Binding-site contacts:
Ligand atom C17 contacts residue ILE84 of chain 1.A at 3.8 Å (hydrophobic).
Ligand atom C20 contacts residue ALA72 of chain 1.A at 3.5 Å (hydrophobic).
Ligand atom C22 contacts residue LEU86 of chain 1.A at 3.9 Å (hydrophobic).
Ligand atom N1 contacts residue MET108 of chain 1.A at 2.9 Å (h-bond).
Ligand atom C6 contacts residue PHE107 of chain 1.A at 3.8 Å (hydrophobic).
Ligand atom C5 contacts residue MET164 of chain 1.A at 3.7 Å (hydrophobic).
Ligand atom C10 contacts residue LEU105 of chain 1.A at 3.5 Å (hydrophobic).
Ligand atom C17 contacts residue PHE176 of chain 1.A at 3.6 Å (hydrophobic).
Ligand atom C12 contacts residue ASP175 of chain 1.A at 3.8 Å.
Ligand atom N3 contacts residue ALA174 of chain 1.A at 3.7 Å.
Ligand atom N4 contacts residue ASP175 of chain 1.A at 3.6 Å (salt-bridge).
Ligand atom C contacts residue VAL35 of chain 1.A at 3.8 Å (hydrophobic).
Ligand atom C20 contacts residue PHE68 of chain 1.A at 3.1 Å (hydrophobic).
Ligand atom C8 contacts residue MET164 of chain 1.A at 3.6 Å (hydrophobic).
Ligand atom C4 contacts residue MET164 of chain 1.A at 3.8 Å (hydrophobic).
Ligand atom C2 contacts residue MET164 of chain 1.A at 3.6 Å (hydrophobic).
Ligand atom C6 contacts residue MET108 of chain 1.A at 3.6 Å (hydrophobic).
Ligand atom N1 contacts residue PHE107 of chain 1.A at 3.6 Å.
Ligand atom C4 contacts residue PRO106 of chain 1.A at 3.6 Å (hydrophobic).
Ligand atom C3 contacts residue MET164 of chain 1.A at 3.7 Å (hydrophobic).
Ligand atom C9 contacts residue ASP175 of chain 1.A at 3.6 Å.
Ligand atom C10 contacts residue ASP175 of chain 1.A at 3.5 Å.
Ligand atom O contacts residue LEU105 of chain 1.A at 3.2 Å.
Ligand atom N3 contacts residue LEU105 of chain 1.A at 3.9 Å.
Ligand atom O contacts residue ASP175 of chain 1.A at 3.2 Å (salt-bridge).
Ligand atom C1 contacts residue ASP175 of chain 1.A at 3.6 Å.
Ligand atom C22 contacts residue MET75 of chain 1.A at 3.7 Å (hydrophobic).
Ligand atom N1 contacts residue ALA51 of chain 1.A at 3.5 Å.
Ligand atom N contacts residue ASP175 of chain 1.A at 3.7 Å.
Ligand atom N contacts residue LEU105 of chain 1.A at 3.8 Å.
Ligand atom N2 contacts residue MET164 of chain 1.A at 3.6 Å.
Ligand atom C20 contacts residue GLU71 of chain 1.A at 3.7 Å.
Ligand atom N3 contacts residue ASP175 of chain 1.A at 2.9 Å (salt-bridge).
Ligand atom N4 contacts residue ALA174 of chain 1.A at 3.6 Å.
Ligand atom C4 contacts residue ALA51 of chain 1.A at 3.8 Å (hydrophobic).
Ligand atom N4 contacts residue LEU105 of chain 1.A at 3.7 Å.
Ligand atom C21 contacts residue MET75 of chain 1.A at 3.6 Å (hydrophobic).
Ligand atom C9 contacts residue LEU105 of chain 1.A at 3.4 Å (hydrophobic).
Ligand atom N6 contacts residue PHE68 of chain 1.A at 3.7 Å.
Ligand atom C5 contacts residue ALA51 of chain 1.A at 3.6 Å (hydrophobic).

Sequence of chain 1.A:
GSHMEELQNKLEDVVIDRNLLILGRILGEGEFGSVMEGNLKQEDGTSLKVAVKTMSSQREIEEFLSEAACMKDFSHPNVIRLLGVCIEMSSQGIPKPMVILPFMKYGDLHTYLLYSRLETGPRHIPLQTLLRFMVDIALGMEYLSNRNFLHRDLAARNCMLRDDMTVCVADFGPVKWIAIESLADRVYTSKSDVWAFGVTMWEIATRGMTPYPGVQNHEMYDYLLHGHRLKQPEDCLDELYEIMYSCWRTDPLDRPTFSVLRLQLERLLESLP

A protein and the small-molecule ligand that binds it are described below.
Small molecule (SMILES): Cc1cc(-c2cnn(C)c2C)ccc1-c1nnc(N(C)Cc2ccc3nccn3c2)o1